A protein and the small-molecule ligand that binds it are described below.
Small molecule (SMILES): C=C1/C(=C\C=C2/CCC[C@]3(C)[C@@H]([C@H](C)CCCC(C)(C)O)CC[C@@H]23)C[C@@H](O)C[C@@H]1O

Sequence of chain 1.A:
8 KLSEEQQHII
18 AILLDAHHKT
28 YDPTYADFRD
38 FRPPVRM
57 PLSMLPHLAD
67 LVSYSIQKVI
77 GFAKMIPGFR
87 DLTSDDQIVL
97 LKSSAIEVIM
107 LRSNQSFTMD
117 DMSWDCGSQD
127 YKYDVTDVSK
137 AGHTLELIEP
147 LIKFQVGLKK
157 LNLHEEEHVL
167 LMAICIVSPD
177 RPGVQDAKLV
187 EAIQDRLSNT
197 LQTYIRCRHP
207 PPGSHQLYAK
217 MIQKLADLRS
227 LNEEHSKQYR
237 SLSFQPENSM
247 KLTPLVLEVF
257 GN

Binding-site contacts:
Ligand atom C6 contacts residue TRP120 of chain 1.A at 3.9 Å (hydrophobic).
Ligand atom C9 contacts residue TRP120 of chain 1.A at 3.3 Å (hydrophobic).
Ligand atom C2 contacts residue TYR28 of chain 1.A at 3.8 Å (hydrophobic).
Ligand atom O2 contacts residue TYR28 of chain 1.A at 2.7 Å (h-bond).
Ligand atom C24 contacts residue VAL68 of chain 1.A at 3.9 Å (hydrophobic).
Ligand atom C4 contacts residue CYS122 of chain 1.A at 3.5 Å (hydrophobic).
Ligand atom C24 contacts residue HIS231 of chain 1.A at 3.6 Å.
Ligand atom O2 contacts residue SER112 of chain 1.A at 3.0 Å (h-bond).
Ligand atom O2 contacts residue SER109 of chain 1.A at 3.5 Å.
Ligand atom C21 contacts residue LEU143 of chain 1.A at 3.7 Å (hydrophobic).
Ligand atom C15 contacts residue ILE105 of chain 1.A at 3.8 Å (hydrophobic).
Ligand atom C3 contacts residue CYS122 of chain 1.A at 3.9 Å (hydrophobic).
Ligand atom O3 contacts residue HIS231 of chain 1.A at 2.7 Å (h-bond).
Ligand atom O3 contacts residue HIS139 of chain 1.A at 2.9 Å (h-bond).
Ligand atom O1 contacts residue ARG108 of chain 1.A at 2.8 Å (salt-bridge).
Ligand atom C26 contacts residue LEU61 of chain 1.A at 3.8 Å (hydrophobic).
Ligand atom C12 contacts residue VAL134 of chain 1.A at 3.6 Å (hydrophobic).
Ligand atom C23 contacts residue HIS231 of chain 1.A at 3.9 Å.
Ligand atom C4 contacts residue SER112 of chain 1.A at 3.7 Å.
Ligand atom C18 contacts residue VAL68 of chain 1.A at 3.5 Å (hydrophobic).
Ligand atom O3 contacts residue TYR235 of chain 1.A at 3.8 Å.
Ligand atom C10 contacts residue SER71 of chain 1.A at 4.0 Å.
Ligand atom C8 contacts residue TRP120 of chain 1.A at 3.9 Å (hydrophobic).
Ligand atom C25 contacts residue HIS139 of chain 1.A at 3.7 Å.
Ligand atom C19 contacts residue LEU67 of chain 1.A at 4.0 Å (hydrophobic).
Ligand atom C25 contacts residue HIS231 of chain 1.A at 3.7 Å.
Ligand atom C10 contacts residue SER109 of chain 1.A at 3.9 Å.
Ligand atom C7 contacts residue SER109 of chain 1.A at 3.5 Å.
Ligand atom C3 contacts residue SER112 of chain 1.A at 3.7 Å.
Ligand atom C5 contacts residue SER109 of chain 1.A at 3.8 Å.
Ligand atom O1 contacts residue SER71 of chain 1.A at 2.8 Å (h-bond).
Ligand atom C1 contacts residue SER71 of chain 1.A at 3.9 Å.
Ligand atom C19 contacts residue SER71 of chain 1.A at 3.4 Å.
Ligand atom C3 contacts residue TYR28 of chain 1.A at 3.4 Å (hydrophobic).
Ligand atom C1 contacts residue ARG108 of chain 1.A at 3.8 Å.
Ligand atom C23 contacts residue HIS139 of chain 1.A at 3.6 Å.
Ligand atom C6 contacts residue SER109 of chain 1.A at 3.6 Å.
Ligand atom C19 contacts residue ILE105 of chain 1.A at 3.7 Å (hydrophobic).
Ligand atom C3 contacts residue TYR32 of chain 1.A at 3.8 Å (hydrophobic).
Ligand atom C26 contacts residue HIS139 of chain 1.A at 3.7 Å.